Sequence of chain 1.E:
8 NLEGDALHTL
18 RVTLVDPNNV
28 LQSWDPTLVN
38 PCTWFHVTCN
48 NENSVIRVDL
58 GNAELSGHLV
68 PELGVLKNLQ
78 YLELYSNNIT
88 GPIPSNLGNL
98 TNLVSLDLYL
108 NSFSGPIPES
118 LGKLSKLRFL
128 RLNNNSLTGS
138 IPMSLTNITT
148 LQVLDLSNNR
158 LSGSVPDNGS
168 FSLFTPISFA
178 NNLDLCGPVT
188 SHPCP

A protein and the small-molecule ligand that binds it are described below.
Small molecule (SMILES): CC(=O)N[C@H]1[C@H](O[C@H]2[C@H](O)[C@@H](NC(C)=O)CO[C@@H]2CO)O[C@H](CO)[C@@H](O)[C@@H]1O

Binding-site contacts:
Ligand atom C1 contacts residue ASN131 of chain 1.E at 1.4 Å.
Ligand atom O5 contacts residue ASN155 of chain 1.E at 3.3 Å.
Ligand atom C8 contacts residue LEU107 of chain 1.E at 3.8 Å (hydrophobic).
Ligand atom N2 contacts residue ASN131 of chain 1.E at 2.9 Å (h-bond).
Ligand atom O7 contacts residue ASN131 of chain 1.E at 4.3 Å.
Ligand atom O6 contacts residue ASN131 of chain 1.E at 4.5 Å.
Ligand atom C7 contacts residue LEU107 of chain 1.E at 3.8 Å (hydrophobic).
Ligand atom O7 contacts residue LEU107 of chain 1.E at 3.9 Å.
Ligand atom C4 contacts residue ASN131 of chain 1.E at 4.1 Å.
Ligand atom C6 contacts residue ASN178 of chain 1.E at 3.7 Å.
Ligand atom C6 contacts residue ASN155 of chain 1.E at 3.5 Å.
Ligand atom C8 contacts residue ASN178 of chain 1.E at 3.7 Å.
Ligand atom C5 contacts residue ASN155 of chain 1.E at 3.5 Å.
Ligand atom O5 contacts residue ASN131 of chain 1.E at 2.3 Å (h-bond).
Ligand atom C5 contacts residue ASN131 of chain 1.E at 3.6 Å.
Ligand atom N2 contacts residue LEU107 of chain 1.E at 4.3 Å.
Ligand atom C1 contacts residue ASN155 of chain 1.E at 3.3 Å.
Ligand atom C3 contacts residue ASN131 of chain 1.E at 3.8 Å.
Ligand atom C2 contacts residue ASN131 of chain 1.E at 2.4 Å.
Ligand atom O6 contacts residue ASN178 of chain 1.E at 4.2 Å.
Ligand atom C7 contacts residue ASN131 of chain 1.E at 3.8 Å.